Sequence of chain 1.D:
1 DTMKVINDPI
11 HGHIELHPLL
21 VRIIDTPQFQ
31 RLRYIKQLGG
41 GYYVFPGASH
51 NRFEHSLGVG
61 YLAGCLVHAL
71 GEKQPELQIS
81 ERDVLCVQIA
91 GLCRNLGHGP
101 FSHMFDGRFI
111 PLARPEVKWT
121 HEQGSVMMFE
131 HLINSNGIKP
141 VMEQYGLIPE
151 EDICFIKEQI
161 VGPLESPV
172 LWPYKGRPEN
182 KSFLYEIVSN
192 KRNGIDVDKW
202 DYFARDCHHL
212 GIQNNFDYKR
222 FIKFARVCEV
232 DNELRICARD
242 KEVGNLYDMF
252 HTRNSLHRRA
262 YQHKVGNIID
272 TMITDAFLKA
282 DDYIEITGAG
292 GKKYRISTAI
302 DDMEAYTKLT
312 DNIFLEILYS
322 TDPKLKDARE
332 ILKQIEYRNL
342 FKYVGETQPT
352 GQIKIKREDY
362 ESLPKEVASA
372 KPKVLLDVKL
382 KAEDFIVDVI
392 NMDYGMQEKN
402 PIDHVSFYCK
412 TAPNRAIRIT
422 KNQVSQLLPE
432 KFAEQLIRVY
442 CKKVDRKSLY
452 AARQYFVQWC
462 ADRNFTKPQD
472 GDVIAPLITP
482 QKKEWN

The protein below binds the small molecule below.
Small molecule (SMILES): Nc1ccn([C@H]2C[C@H](O)[C@@H](CO[P](=O)(O)O[P](=O)(O)OP(=O)(O)O)O2)c(=O)n1

Binding-site contacts:
Ligand atom O3' contacts residue GLN37 of chain 1.D at 2.9 Å (h-bond).
Ligand atom N3 contacts residue TYR262 of chain 1.D at 3.7 Å.
Ligand atom C5' contacts residue TYR203 of chain 1.D at 3.5 Å (hydrophobic).
Ligand atom O2 contacts residue LEU38 of chain 1.D at 3.5 Å.
Ligand atom O2B contacts residue HIS121 of chain 1.D at 3.6 Å (h-bond).
Ligand atom C2' contacts residue LEU38 of chain 1.D at 3.6 Å (hydrophobic).
Ligand atom O1B contacts residue ARG94 of chain 1.D at 3.4 Å (salt-bridge).
Ligand atom PA contacts residue HIS103 of chain 1.D at 3.6 Å.
Ligand atom C5 contacts residue HIS103 of chain 1.D at 3.6 Å.
Ligand atom O2A contacts residue ARG52 of chain 1.D at 3.2 Å (salt-bridge).
Ligand atom C2 contacts residue HIS103 of chain 1.D at 3.6 Å.
Ligand atom O1A contacts residue HIS121 of chain 1.D at 3.3 Å (h-bond).
Ligand atom O2B contacts residue HIS103 of chain 1.D at 3.7 Å.
Ligand atom C1' contacts residue ARG52 of chain 1.D at 3.8 Å.
Ligand atom O5' contacts residue HIS103 of chain 1.D at 3.1 Å (h-bond).
Ligand atom O1A contacts residue HIS103 of chain 1.D at 2.9 Å (h-bond).
Ligand atom O2G contacts residue ARG254 of chain 1.D at 3.1 Å (salt-bridge).
Ligand atom O3' contacts residue TYR203 of chain 1.D at 3.6 Å.
Ligand atom C4 contacts residue HIS103 of chain 1.D at 3.8 Å.
Ligand atom O3A contacts residue ASP199 of chain 1.D at 3.5 Å (salt-bridge).
Ligand atom C1' contacts residue HIS103 of chain 1.D at 3.5 Å.
Ligand atom O4' contacts residue HIS103 of chain 1.D at 2.9 Å (h-bond).
Ligand atom C3' contacts residue TYR203 of chain 1.D at 3.7 Å (hydrophobic).
Ligand atom O1G contacts residue ARG254 of chain 1.D at 3.0 Å (salt-bridge).
Ligand atom N4 contacts residue GLN263 of chain 1.D at 3.0 Å (h-bond).
Ligand atom O3A contacts residue ARG94 of chain 1.D at 3.2 Å (salt-bridge).
Ligand atom N1 contacts residue HIS103 of chain 1.D at 3.2 Å.
Ligand atom O1G contacts residue TYR203 of chain 1.D at 2.5 Å (h-bond).
Ligand atom C4' contacts residue ARG52 of chain 1.D at 3.6 Å.
Ligand atom O3' contacts residue LEU38 of chain 1.D at 3.8 Å.
Ligand atom C2' contacts residue TYR262 of chain 1.D at 3.6 Å (hydrophobic).
Ligand atom O1A contacts residue HIS98 of chain 1.D at 3.2 Å (h-bond).
Ligand atom PG contacts residue LYS200 of chain 1.D at 3.8 Å.
Ligand atom O4' contacts residue ARG52 of chain 1.D at 3.0 Å (salt-bridge).
Ligand atom C6 contacts residue HIS103 of chain 1.D at 3.2 Å.
Ligand atom O3G contacts residue LYS200 of chain 1.D at 2.9 Å (salt-bridge).
Ligand atom O3' contacts residue ASP207 of chain 1.D at 2.7 Å (salt-bridge).
Ligand atom C5 contacts residue HIS258 of chain 1.D at 3.7 Å.
Ligand atom C3' contacts residue ASP207 of chain 1.D at 3.6 Å.
Ligand atom O2A contacts residue ASP199 of chain 1.D at 3.4 Å (salt-bridge).